Binding-site contacts:
Ligand atom C2 contacts residue PHE77 of chain 1.A at 4.1 Å (hydrophobic).
Ligand atom C7 contacts residue VAL285 of chain 1.A at 4.4 Å (hydrophobic).
Ligand atom C2 contacts residue TYR86 of chain 1.A at 3.5 Å (hydrophobic).
Ligand atom C10 contacts residue PHE77 of chain 1.A at 4.0 Å (hydrophobic).
Ligand atom C1 contacts residue VAL237 of chain 1.A at 4.4 Å (hydrophobic).
Ligand atom C2 contacts residue LEU234 of chain 1.A at 3.9 Å (hydrophobic).
Ligand atom C3 contacts residue LEU234 of chain 1.A at 3.9 Å (hydrophobic).
Ligand atom C9 contacts residue VAL386 of chain 1.A at 4.0 Å (hydrophobic).
Ligand atom C6 contacts residue GLY238 of chain 1.A at 4.3 Å.
Ligand atom C9 contacts residue THR242 of chain 1.A at 4.2 Å.
Ligand atom O contacts residue TYR86 of chain 1.A at 2.7 Å (h-bond).
Ligand atom C8 contacts residue ASP287 of chain 1.A at 4.2 Å.
Ligand atom C8 contacts residue ILE385 of chain 1.A at 4.2 Å (hydrophobic).
Ligand atom C5 contacts residue LEU234 of chain 1.A at 4.1 Å (hydrophobic).
Ligand atom C9 contacts residue HEM1 of chain 1.C at 4.1 Å.
Ligand atom C10 contacts residue ILE385 of chain 1.A at 4.2 Å (hydrophobic).
Ligand atom C10 contacts residue THR175 of chain 1.A at 4.3 Å.
Ligand atom C6 contacts residue VAL237 of chain 1.A at 4.0 Å (hydrophobic).
Ligand atom C3 contacts residue HEM1 of chain 1.C at 4.3 Å.
Ligand atom C8 contacts residue VAL285 of chain 1.A at 3.7 Å (hydrophobic).
Ligand atom O contacts residue PHE88 of chain 1.A at 4.2 Å.
Ligand atom C9 contacts residue VAL285 of chain 1.A at 3.9 Å (hydrophobic).
Ligand atom C10 contacts residue VAL237 of chain 1.A at 3.8 Å (hydrophobic).
Ligand atom C10 contacts residue VAL386 of chain 1.A at 4.2 Å (hydrophobic).
Ligand atom C6 contacts residue LEU234 of chain 1.A at 4.1 Å (hydrophobic).
Ligand atom C4 contacts residue HEM1 of chain 1.C at 3.5 Å.
Ligand atom C8 contacts residue HEM1 of chain 1.C at 4.3 Å.
Ligand atom C3 contacts residue TYR86 of chain 1.A at 3.8 Å (hydrophobic).
Ligand atom C3 contacts residue THR91 of chain 1.A at 4.4 Å.
Ligand atom O contacts residue LEU234 of chain 1.A at 3.9 Å.
Ligand atom O contacts residue PHE77 of chain 1.A at 3.5 Å.
Ligand atom C5 contacts residue HEM1 of chain 1.C at 3.6 Å.

This small molecule binds to this protein.
Small molecule (SMILES): CC1(C)[C@@H]2CC[C@@]1(C)C(=O)C2

Sequence of chain 1.A:
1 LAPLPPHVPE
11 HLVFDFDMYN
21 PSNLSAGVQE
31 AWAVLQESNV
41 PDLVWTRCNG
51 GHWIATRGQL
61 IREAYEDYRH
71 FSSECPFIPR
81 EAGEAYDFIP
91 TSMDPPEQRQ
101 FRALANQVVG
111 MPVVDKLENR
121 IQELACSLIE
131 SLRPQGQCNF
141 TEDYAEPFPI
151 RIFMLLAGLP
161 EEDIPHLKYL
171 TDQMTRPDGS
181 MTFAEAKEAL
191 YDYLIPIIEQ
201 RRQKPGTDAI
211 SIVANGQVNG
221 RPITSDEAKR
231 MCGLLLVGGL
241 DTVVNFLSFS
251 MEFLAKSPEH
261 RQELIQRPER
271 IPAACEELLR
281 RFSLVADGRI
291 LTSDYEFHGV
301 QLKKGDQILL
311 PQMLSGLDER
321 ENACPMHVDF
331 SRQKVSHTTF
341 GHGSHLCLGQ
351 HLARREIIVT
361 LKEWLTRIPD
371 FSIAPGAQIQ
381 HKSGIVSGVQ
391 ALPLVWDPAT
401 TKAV